Sequence of chain 1.A:
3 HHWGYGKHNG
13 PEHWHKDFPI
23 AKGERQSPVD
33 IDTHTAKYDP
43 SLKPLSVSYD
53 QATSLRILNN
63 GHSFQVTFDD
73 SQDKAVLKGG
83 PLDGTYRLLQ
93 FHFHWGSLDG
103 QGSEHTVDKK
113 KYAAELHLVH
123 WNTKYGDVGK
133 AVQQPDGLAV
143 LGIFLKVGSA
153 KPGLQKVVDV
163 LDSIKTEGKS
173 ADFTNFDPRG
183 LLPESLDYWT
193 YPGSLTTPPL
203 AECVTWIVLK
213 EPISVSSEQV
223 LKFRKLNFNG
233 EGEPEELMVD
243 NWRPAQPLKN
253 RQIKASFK

A small-molecule ligand and the protein it binds are described below.
Small molecule (SMILES): O=C1NS(=O)(=O)c2cc(-n3cc(CO[C@@H]4O[C@@H](CO)[C@@H](O)[C@H](O)[C@H]4O)nn3)ccc21

Binding-site contacts:
Ligand atom NAZ contacts residue THR198 of chain 1.A at 3.3 Å (h-bond).
Ligand atom OBC contacts residue THR198 of chain 1.A at 2.3 Å.
Ligand atom D22 contacts residue LEU91 of chain 1.A at 3.9 Å.
Ligand atom NAZ contacts residue ZN1 of chain 1.B at 2.0 Å.
Ligand atom CAV contacts residue THR199 of chain 1.A at 3.5 Å.
Ligand atom OBB contacts residue HIS119 of chain 1.A at 3.5 Å (h-bond).
Ligand atom OBD contacts residue HIS96 of chain 1.A at 3.4 Å.
Ligand atom NAF contacts residue VAL121 of chain 1.A at 3.6 Å.
Ligand atom C4 contacts residue VAL130 of chain 1.A at 3.6 Å (hydrophobic).
Ligand atom OBD contacts residue THR199 of chain 1.A at 3.2 Å.
Ligand atom C3 contacts residue VAL130 of chain 1.A at 3.8 Å (hydrophobic).
Ligand atom OBB contacts residue VAL142 of chain 1.A at 3.6 Å.
Ligand atom D19 contacts residue GLY131 of chain 1.A at 3.7 Å.
Ligand atom NAE contacts residue LEU140 of chain 1.A at 3.6 Å.
Ligand atom C2 contacts residue VAL130 of chain 1.A at 3.3 Å (hydrophobic).
Ligand atom OBB contacts residue VAL121 of chain 1.A at 3.6 Å.
Ligand atom CAX contacts residue LEU197 of chain 1.A at 3.5 Å (hydrophobic).
Ligand atom CAY contacts residue HIS94 of chain 1.A at 3.2 Å.
Ligand atom OBC contacts residue TRP208 of chain 1.A at 3.9 Å.
Ligand atom OBB contacts residue HIS94 of chain 1.A at 3.3 Å.
Ligand atom OBB contacts residue ZN1 of chain 1.B at 3.2 Å.
Ligand atom SBA contacts residue THR198 of chain 1.A at 3.5 Å.
Ligand atom OBD contacts residue HIS94 of chain 1.A at 3.3 Å (h-bond).
Ligand atom NAZ contacts residue HIS96 of chain 1.A at 3.6 Å (h-bond).
Ligand atom CAU contacts residue GLN92 of chain 1.A at 3.8 Å.
Ligand atom CAT contacts residue THR199 of chain 1.A at 3.7 Å.
Ligand atom CAV contacts residue HIS94 of chain 1.A at 3.7 Å.
Ligand atom CAT contacts residue GLN92 of chain 1.A at 3.7 Å.
Ligand atom CAY contacts residue THR199 of chain 1.A at 3.6 Å.
Ligand atom CAY contacts residue ZN1 of chain 1.B at 2.9 Å.
Ligand atom OBD contacts residue ZN1 of chain 1.B at 3.1 Å.
Ligand atom CAW contacts residue HIS94 of chain 1.A at 3.8 Å.
Ligand atom NAF contacts residue LEU140 of chain 1.A at 3.4 Å.
Ligand atom NAZ contacts residue HIS119 of chain 1.A at 3.5 Å (h-bond).
Ligand atom OBC contacts residue LEU197 of chain 1.A at 3.3 Å.
Ligand atom D22 contacts residue VAL130 of chain 1.A at 3.8 Å.
Ligand atom NAZ contacts residue HIS94 of chain 1.A at 3.0 Å (h-bond).
Ligand atom SBA contacts residue HIS94 of chain 1.A at 3.8 Å.
Ligand atom SBA contacts residue ZN1 of chain 1.B at 3.2 Å.
Ligand atom CAU contacts residue THR199 of chain 1.A at 3.1 Å.